This small molecule binds to this protein.
Small molecule (SMILES): NC[C@H]1O[C@H](O[C@H]2[C@H](O)[C@@H](O[C@H]3O[C@H](CO)[C@@H](O)[C@H](N)[C@H]3O)[C@H](N)C[C@@H]2N)[C@H](N)[C@@H](O)[C@@H]1O

Binding-site contacts:
Ligand atom N1 contacts residue THR239 of chain 1.B at 4.0 Å.
Ligand atom O7 contacts residue ASN123 of chain 1.B at 3.3 Å (h-bond).
Ligand atom O15 contacts residue GLU185 of chain 1.B at 3.1 Å (salt-bridge).
Ligand atom O11 contacts residue ASP137 of chain 1.B at 3.9 Å.
Ligand atom C4 contacts residue ASP137 of chain 1.B at 3.8 Å.
Ligand atom C7 contacts residue GLU138 of chain 1.B at 3.3 Å.
Ligand atom C5 contacts residue ASP137 of chain 1.B at 3.6 Å.
Ligand atom C13 contacts residue ASP137 of chain 1.B at 3.6 Å.
Ligand atom C12 contacts residue GLU138 of chain 1.B at 3.2 Å.
Ligand atom C3 contacts residue ASN123 of chain 1.B at 4.0 Å.
Ligand atom C8 contacts residue ASP137 of chain 1.B at 3.6 Å.
Ligand atom C10 contacts residue GLU138 of chain 1.B at 4.2 Å.
Ligand atom C2 contacts residue ASN76 of chain 1.B at 4.2 Å.
Ligand atom O15 contacts residue ARG186 of chain 1.B at 3.1 Å.
Ligand atom C1 contacts residue ASP137 of chain 1.B at 3.9 Å.
Ligand atom O7 contacts residue ASN76 of chain 1.B at 2.9 Å (h-bond).
Ligand atom C6 contacts residue ASP137 of chain 1.B at 3.5 Å.
Ligand atom C9 contacts residue ASP137 of chain 1.B at 3.6 Å.
Ligand atom C12 contacts residue TYR241 of chain 1.B at 3.9 Å (hydrophobic).
Ligand atom N1 contacts residue CYS153 of chain 1.B at 2.9 Å (h-bond).
Ligand atom C3 contacts residue ASN76 of chain 1.B at 3.9 Å.
Ligand atom C4 contacts residue ASN123 of chain 1.B at 3.8 Å.
Ligand atom N1 contacts residue ASP137 of chain 1.B at 2.5 Å (salt-bridge).
Ligand atom C18 contacts residue ARG186 of chain 1.B at 3.5 Å.
Ligand atom O12 contacts residue ASP137 of chain 1.B at 3.5 Å (salt-bridge).
Ligand atom N1 contacts residue ARG216 of chain 1.B at 3.7 Å.
Ligand atom O15 contacts residue GLY187 of chain 1.B at 3.6 Å (h-bond).
Ligand atom C6 contacts residue THR239 of chain 1.B at 4.0 Å.
Ligand atom N6 contacts residue ASN76 of chain 1.B at 3.4 Å (h-bond).
Ligand atom O8 contacts residue ASN123 of chain 1.B at 2.8 Å (h-bond).
Ligand atom N3 contacts residue GLU138 of chain 1.B at 3.0 Å (salt-bridge).
Ligand atom O10 contacts residue ASP137 of chain 1.B at 2.6 Å (salt-bridge).
Ligand atom C13 contacts residue GLU138 of chain 1.B at 3.9 Å.
Ligand atom C13 contacts residue PRO139 of chain 1.B at 4.2 Å (hydrophobic).
Ligand atom C12 contacts residue MET247 of chain 1.B at 4.0 Å (hydrophobic).
Ligand atom N2 contacts residue VAL119 of chain 1.B at 3.7 Å.
Ligand atom O8 contacts residue ALA237 of chain 1.B at 4.0 Å.
Ligand atom O13 contacts residue GLU138 of chain 1.B at 3.7 Å.
Ligand atom O5 contacts residue ASP137 of chain 1.B at 3.1 Å (salt-bridge).
Ligand atom C8 contacts residue GLU138 of chain 1.B at 3.4 Å.

Sequence of chain 1.B:
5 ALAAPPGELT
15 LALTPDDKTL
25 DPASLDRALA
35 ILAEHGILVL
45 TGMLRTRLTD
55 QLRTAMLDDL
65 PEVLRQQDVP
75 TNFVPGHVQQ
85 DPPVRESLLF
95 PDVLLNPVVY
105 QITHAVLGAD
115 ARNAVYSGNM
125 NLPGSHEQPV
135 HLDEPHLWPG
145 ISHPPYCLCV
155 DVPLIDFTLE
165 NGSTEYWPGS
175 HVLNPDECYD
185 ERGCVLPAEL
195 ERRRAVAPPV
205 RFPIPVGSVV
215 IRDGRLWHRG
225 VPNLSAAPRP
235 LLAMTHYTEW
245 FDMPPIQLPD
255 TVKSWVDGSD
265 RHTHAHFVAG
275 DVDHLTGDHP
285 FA